Sequence of chain 1.C:
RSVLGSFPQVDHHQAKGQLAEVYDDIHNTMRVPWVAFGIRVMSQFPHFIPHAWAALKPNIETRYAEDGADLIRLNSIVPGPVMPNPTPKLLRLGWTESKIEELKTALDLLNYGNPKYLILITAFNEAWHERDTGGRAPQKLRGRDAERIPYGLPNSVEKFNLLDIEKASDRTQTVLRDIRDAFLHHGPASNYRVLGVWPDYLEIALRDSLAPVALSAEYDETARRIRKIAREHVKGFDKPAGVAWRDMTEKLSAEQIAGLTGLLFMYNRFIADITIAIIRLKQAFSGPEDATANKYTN

The protein below binds the small molecule below.
Small molecule (SMILES): CC(C)(Br)C(=O)O

Binding-site contacts:
Ligand atom O contacts residue ASN194 of chain 1.C at 3.2 Å (h-bond).
Ligand atom O contacts residue PHE40 of chain 1.C at 3.9 Å.
Ligand atom OXT contacts residue TRP37 of chain 1.C at 2.9 Å (h-bond).
Ligand atom C contacts residue ALA192 of chain 1.C at 4.4 Å (hydrophobic).
Ligand atom BR contacts residue PHE273 of chain 1.C at 3.7 Å.
Ligand atom BR contacts residue TYR270 of chain 1.C at 3.5 Å.
Ligand atom CA contacts residue ALA39 of chain 1.C at 4.2 Å (hydrophobic).
Ligand atom O contacts residue ALA192 of chain 1.C at 3.2 Å.
Ligand atom CB contacts residue ILE274 of chain 1.C at 3.4 Å (hydrophobic).
Ligand atom OXT contacts residue ALA39 of chain 1.C at 3.5 Å.
Ligand atom BR contacts residue ILE274 of chain 1.C at 4.1 Å.
Ligand atom BR contacts residue GLY41 of chain 1.C at 3.0 Å.
Ligand atom C contacts residue ALA39 of chain 1.C at 4.3 Å (hydrophobic).
Ligand atom CB contacts residue GLY41 of chain 1.C at 4.2 Å.
Ligand atom CA contacts residue GLY41 of chain 1.C at 4.2 Å.
Ligand atom C contacts residue ASN194 of chain 1.C at 4.0 Å.
Ligand atom O contacts residue SER193 of chain 1.C at 3.2 Å (h-bond).
Ligand atom OXT contacts residue PHE40 of chain 1.C at 2.9 Å (h-bond).
Ligand atom CB contacts residue TYR120 of chain 1.C at 4.3 Å (hydrophobic).
Ligand atom CA contacts residue ILE274 of chain 1.C at 4.0 Å (hydrophobic).
Ligand atom BR contacts residue ALA39 of chain 1.C at 4.3 Å.
Ligand atom C contacts residue PHE40 of chain 1.C at 3.4 Å (hydrophobic).
Ligand atom CA contacts residue PHE273 of chain 1.C at 4.2 Å (hydrophobic).
Ligand atom OXT contacts residue ASN194 of chain 1.C at 4.1 Å.
Ligand atom CB contacts residue ALA39 of chain 1.C at 3.0 Å (hydrophobic).
Ligand atom O contacts residue PHE273 of chain 1.C at 4.0 Å.
Ligand atom OXT contacts residue SER193 of chain 1.C at 2.5 Å (h-bond).
Ligand atom C contacts residue TRP37 of chain 1.C at 4.0 Å (hydrophobic).
Ligand atom BR contacts residue PHE40 of chain 1.C at 3.2 Å.
Ligand atom CM contacts residue PHE273 of chain 1.C at 3.7 Å (hydrophobic).
Ligand atom C contacts residue SER193 of chain 1.C at 3.1 Å.
Ligand atom CB contacts residue PHE40 of chain 1.C at 3.8 Å (hydrophobic).
Ligand atom CA contacts residue PHE40 of chain 1.C at 3.7 Å (hydrophobic).
Ligand atom CM contacts residue ILE274 of chain 1.C at 3.3 Å (hydrophobic).
Ligand atom CA contacts residue SER193 of chain 1.C at 4.5 Å.